A protein and the small-molecule ligand that binds it are described below.
Small molecule (SMILES): Nc1nc2c(c(=O)[nH]1)[n+](Cc1cccc(Cl)c1)cn2[C@@H]1O[C@H](CNc2c(O)c(=O)c2=O)[C@@H](O)[C@H]1O

Sequence of chain 1.A:
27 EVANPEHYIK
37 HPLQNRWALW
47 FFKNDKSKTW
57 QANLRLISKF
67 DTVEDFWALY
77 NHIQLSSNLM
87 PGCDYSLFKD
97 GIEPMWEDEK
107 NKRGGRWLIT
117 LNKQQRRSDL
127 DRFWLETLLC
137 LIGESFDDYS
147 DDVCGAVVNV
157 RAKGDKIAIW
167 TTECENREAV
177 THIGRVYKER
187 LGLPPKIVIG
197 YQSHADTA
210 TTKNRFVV

Binding-site contacts:
Ligand atom CAZ contacts residue ARG157 of chain 1.A at 3.5 Å.
Ligand atom N9 contacts residue TRP56 of chain 1.A at 3.5 Å.
Ligand atom C6 contacts residue GLU103 of chain 1.A at 3.4 Å.
Ligand atom C6 contacts residue TRP56 of chain 1.A at 3.6 Å (hydrophobic).
Ligand atom OAD contacts residue ARG157 of chain 1.A at 2.9 Å (salt-bridge).
Ligand atom N2 contacts residue GLN57 of chain 1.A at 3.9 Å.
Ligand atom C2 contacts residue GLU103 of chain 1.A at 3.3 Å.
Ligand atom CAU contacts residue TRP102 of chain 1.A at 4.1 Å (hydrophobic).
Ligand atom CAJ contacts residue ARG112 of chain 1.A at 4.0 Å.
Ligand atom N3 contacts residue TRP56 of chain 1.A at 3.7 Å.
Ligand atom C5 contacts residue TRP56 of chain 1.A at 3.7 Å (hydrophobic).
Ligand atom N1 contacts residue TRP102 of chain 1.A at 3.9 Å.
Ligand atom C8 contacts residue TRP56 of chain 1.A at 3.5 Å (hydrophobic).
Ligand atom OAC contacts residue ARG157 of chain 1.A at 2.7 Å (salt-bridge).
Ligand atom CAI contacts residue HIS200 of chain 1.A at 3.8 Å.
Ligand atom CAU contacts residue THR203 of chain 1.A at 3.9 Å.
Ligand atom N1 contacts residue TRP56 of chain 1.A at 3.8 Å.
Ligand atom N1 contacts residue MET101 of chain 1.A at 4.0 Å.
Ligand atom OAS contacts residue TRP56 of chain 1.A at 3.5 Å.
Ligand atom CAI contacts residue ARG112 of chain 1.A at 4.0 Å.
Ligand atom O6 contacts residue MET101 of chain 1.A at 3.5 Å.
Ligand atom C4 contacts residue TRP56 of chain 1.A at 3.5 Å (hydrophobic).
Ligand atom C6 contacts residue MET101 of chain 1.A at 4.1 Å (hydrophobic).
Ligand atom CL contacts residue ALA204 of chain 1.A at 3.6 Å.
Ligand atom O6 contacts residue TRP56 of chain 1.A at 3.8 Å.
Ligand atom CAL contacts residue TRP102 of chain 1.A at 4.1 Å (hydrophobic).
Ligand atom CAO contacts residue TRP56 of chain 1.A at 3.7 Å (hydrophobic).
Ligand atom CBA contacts residue ARG157 of chain 1.A at 3.4 Å.
Ligand atom O6 contacts residue GLU103 of chain 1.A at 3.4 Å (salt-bridge).
Ligand atom C6 contacts residue TRP102 of chain 1.A at 3.7 Å (hydrophobic).
Ligand atom CBG contacts residue TRP56 of chain 1.A at 3.5 Å (hydrophobic).
Ligand atom CL contacts residue THR203 of chain 1.A at 3.2 Å.
Ligand atom N7 contacts residue TRP56 of chain 1.A at 3.5 Å.
Ligand atom CAK contacts residue TRP166 of chain 1.A at 3.4 Å (hydrophobic).
Ligand atom CAI contacts residue TRP166 of chain 1.A at 3.8 Å (hydrophobic).
Ligand atom N1 contacts residue GLU103 of chain 1.A at 2.6 Å (salt-bridge).
Ligand atom O6 contacts residue TRP102 of chain 1.A at 3.1 Å (h-bond).
Ligand atom C2 contacts residue TRP56 of chain 1.A at 3.8 Å (hydrophobic).
Ligand atom N2 contacts residue GLU103 of chain 1.A at 2.8 Å (salt-bridge).
Ligand atom CAJ contacts residue THR203 of chain 1.A at 3.9 Å.